Sequence of chain 1.A:
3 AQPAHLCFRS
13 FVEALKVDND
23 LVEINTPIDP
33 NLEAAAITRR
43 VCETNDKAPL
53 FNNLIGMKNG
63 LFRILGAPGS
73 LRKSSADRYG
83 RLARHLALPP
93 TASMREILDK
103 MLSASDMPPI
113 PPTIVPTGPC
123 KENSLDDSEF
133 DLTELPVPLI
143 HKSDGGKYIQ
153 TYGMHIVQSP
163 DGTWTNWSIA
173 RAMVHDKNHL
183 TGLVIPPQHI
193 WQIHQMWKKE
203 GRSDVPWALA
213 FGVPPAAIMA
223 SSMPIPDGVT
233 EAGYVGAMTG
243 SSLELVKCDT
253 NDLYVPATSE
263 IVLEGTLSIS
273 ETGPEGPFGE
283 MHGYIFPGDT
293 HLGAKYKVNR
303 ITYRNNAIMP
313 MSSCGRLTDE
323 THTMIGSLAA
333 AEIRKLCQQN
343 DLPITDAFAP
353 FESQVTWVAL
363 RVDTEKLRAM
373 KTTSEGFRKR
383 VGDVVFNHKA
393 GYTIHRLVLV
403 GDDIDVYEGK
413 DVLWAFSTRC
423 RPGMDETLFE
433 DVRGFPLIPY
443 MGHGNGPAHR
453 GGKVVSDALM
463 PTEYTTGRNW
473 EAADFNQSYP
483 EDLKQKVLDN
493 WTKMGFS

Binding-site contacts:
Ligand atom C07 contacts residue FMN1 of chain 1.E at 3.0 Å.
Ligand atom C10 contacts residue FMN1 of chain 1.E at 3.1 Å.
Ligand atom C10 contacts residue LEU439 of chain 1.A at 3.6 Å (hydrophobic).
Ligand atom O12 contacts residue FMN1 of chain 1.E at 3.4 Å (h-bond).
Ligand atom C04 contacts residue PHE437 of chain 1.A at 4.0 Å (hydrophobic).
Ligand atom O11 contacts residue FMN1 of chain 1.E at 3.5 Å (h-bond).
Ligand atom C06 contacts residue ILE187 of chain 1.A at 4.3 Å (hydrophobic).
Ligand atom C03 contacts residue ILE327 of chain 1.A at 3.8 Å (hydrophobic).
Ligand atom O12 contacts residue LEU185 of chain 1.A at 3.2 Å.
Ligand atom C03 contacts residue FMN1 of chain 1.E at 3.6 Å.
Ligand atom C03 contacts residue MET283 of chain 1.A at 3.8 Å (hydrophobic).
Ligand atom N09 contacts residue FMN1 of chain 1.E at 3.4 Å.
Ligand atom O11 contacts residue GLU282 of chain 1.A at 4.0 Å.
Ligand atom C07 contacts residue ILE187 of chain 1.A at 3.9 Å (hydrophobic).
Ligand atom C02 contacts residue FMN1 of chain 1.E at 3.6 Å.
Ligand atom O12 contacts residue ARG173 of chain 1.A at 3.2 Å (salt-bridge).
Ligand atom C06 contacts residue PHE437 of chain 1.A at 3.7 Å (hydrophobic).
Ligand atom C06 contacts residue FMN1 of chain 1.E at 3.3 Å.
Ligand atom C02 contacts residue ILE327 of chain 1.A at 4.2 Å (hydrophobic).
Ligand atom C01 contacts residue FMN1 of chain 1.E at 3.6 Å.
Ligand atom C06 contacts residue GLN190 of chain 1.A at 3.6 Å.
Ligand atom C02 contacts residue PHE437 of chain 1.A at 3.7 Å (hydrophobic).
Ligand atom C07 contacts residue LEU439 of chain 1.A at 3.9 Å (hydrophobic).
Ligand atom C01 contacts residue GLN190 of chain 1.A at 3.4 Å.
Ligand atom C03 contacts residue PHE437 of chain 1.A at 3.7 Å (hydrophobic).
Ligand atom C02 contacts residue THR395 of chain 1.A at 3.9 Å.
Ligand atom C01 contacts residue TYR394 of chain 1.A at 3.9 Å (hydrophobic).
Ligand atom C08 contacts residue FMN1 of chain 1.E at 3.2 Å.
Ligand atom C01 contacts residue PHE437 of chain 1.A at 3.8 Å (hydrophobic).
Ligand atom C08 contacts residue LEU439 of chain 1.A at 3.8 Å (hydrophobic).
Ligand atom O11 contacts residue LEU439 of chain 1.A at 3.6 Å.
Ligand atom C05 contacts residue PHE437 of chain 1.A at 3.9 Å (hydrophobic).
Ligand atom C05 contacts residue FMN1 of chain 1.E at 3.2 Å.
Ligand atom N09 contacts residue LEU439 of chain 1.A at 4.3 Å.
Ligand atom C01 contacts residue THR395 of chain 1.A at 3.9 Å.
Ligand atom O11 contacts residue ARG173 of chain 1.A at 2.6 Å (salt-bridge).
Ligand atom C04 contacts residue FMN1 of chain 1.E at 3.5 Å.
Ligand atom C10 contacts residue ARG173 of chain 1.A at 3.2 Å.
Ligand atom O12 contacts residue LEU439 of chain 1.A at 4.2 Å.
Ligand atom C06 contacts residue TYR394 of chain 1.A at 3.9 Å (hydrophobic).

A small-molecule ligand and the protein it binds are described below.
Small molecule (SMILES): O=C(O)c1cc2ccccc2[nH]1